Binding-site contacts:
Ligand atom O5 contacts residue ASN231 of chain 1.C at 2.4 Å (h-bond).
Ligand atom O7 contacts residue ASN231 of chain 1.C at 3.2 Å (h-bond).
Ligand atom C8 contacts residue ASN231 of chain 1.C at 4.4 Å.
Ligand atom N2 contacts residue ASN231 of chain 1.C at 2.9 Å (h-bond).
Ligand atom C5 contacts residue THR233 of chain 1.C at 3.8 Å.
Ligand atom C2 contacts residue ASN231 of chain 1.C at 2.4 Å.
Ligand atom O5 contacts residue THR106 of chain 1.C at 4.0 Å.
Ligand atom C1 contacts residue ASN231 of chain 1.C at 1.4 Å.
Ligand atom C3 contacts residue ASN231 of chain 1.C at 3.8 Å.
Ligand atom O6 contacts residue THR233 of chain 1.C at 4.2 Å.
Ligand atom C7 contacts residue ASN231 of chain 1.C at 3.2 Å.
Ligand atom C5 contacts residue ASN231 of chain 1.C at 3.7 Å.
Ligand atom O6 contacts residue THR106 of chain 1.C at 4.2 Å.
Ligand atom C1 contacts residue THR233 of chain 1.C at 3.8 Å.
Ligand atom C1 contacts residue THR106 of chain 1.C at 4.3 Å.
Ligand atom O5 contacts residue THR233 of chain 1.C at 3.7 Å.
Ligand atom C6 contacts residue THR233 of chain 1.C at 4.4 Å.
Ligand atom C4 contacts residue ASN231 of chain 1.C at 4.2 Å.

Sequence of chain 1.C:
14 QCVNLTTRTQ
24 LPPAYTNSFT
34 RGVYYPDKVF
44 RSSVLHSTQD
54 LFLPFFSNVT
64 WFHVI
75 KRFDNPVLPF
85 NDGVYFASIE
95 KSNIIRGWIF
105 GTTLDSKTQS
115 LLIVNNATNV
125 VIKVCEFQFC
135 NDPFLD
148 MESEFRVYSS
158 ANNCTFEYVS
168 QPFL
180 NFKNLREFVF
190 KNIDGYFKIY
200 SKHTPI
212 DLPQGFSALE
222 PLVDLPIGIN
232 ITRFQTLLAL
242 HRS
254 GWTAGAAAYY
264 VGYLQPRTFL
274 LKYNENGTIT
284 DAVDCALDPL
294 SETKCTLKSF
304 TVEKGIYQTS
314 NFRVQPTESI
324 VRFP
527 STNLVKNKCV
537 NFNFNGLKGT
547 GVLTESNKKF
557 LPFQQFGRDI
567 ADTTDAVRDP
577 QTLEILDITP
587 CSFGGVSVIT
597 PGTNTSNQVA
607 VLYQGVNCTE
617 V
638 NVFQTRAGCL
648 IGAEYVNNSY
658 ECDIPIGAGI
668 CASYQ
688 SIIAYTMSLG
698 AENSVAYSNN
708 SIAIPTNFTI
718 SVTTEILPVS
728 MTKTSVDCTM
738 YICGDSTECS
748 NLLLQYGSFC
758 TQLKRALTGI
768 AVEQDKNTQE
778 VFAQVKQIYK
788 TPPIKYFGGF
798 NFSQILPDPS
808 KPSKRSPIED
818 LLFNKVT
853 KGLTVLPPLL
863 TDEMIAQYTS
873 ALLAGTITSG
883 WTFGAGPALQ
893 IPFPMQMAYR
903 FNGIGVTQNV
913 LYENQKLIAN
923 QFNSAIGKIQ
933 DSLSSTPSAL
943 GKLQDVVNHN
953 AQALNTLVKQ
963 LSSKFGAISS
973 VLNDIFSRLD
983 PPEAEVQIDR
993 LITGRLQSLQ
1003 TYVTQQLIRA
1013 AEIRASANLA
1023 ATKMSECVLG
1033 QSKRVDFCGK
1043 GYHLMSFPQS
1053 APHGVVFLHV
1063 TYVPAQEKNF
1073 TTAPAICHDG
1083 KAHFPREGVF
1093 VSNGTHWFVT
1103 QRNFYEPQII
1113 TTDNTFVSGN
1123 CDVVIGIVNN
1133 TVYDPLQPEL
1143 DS

A protein and the small-molecule ligand that binds it are described below.
Small molecule (SMILES): CC(=O)N[C@@H]1[C@@H](O)[C@H](O)[C@@H](CO)O[C@H]1O